Binding-site contacts:
Ligand atom O2A contacts residue GLY168 of chain 1.B at 3.1 Å.
Ligand atom PG contacts residue GLY166 of chain 1.B at 3.5 Å.
Ligand atom O2B contacts residue MG1 of chain 1.F at 2.7 Å.
Ligand atom O1G contacts residue LYS169 of chain 1.B at 3.2 Å (salt-bridge).
Ligand atom O1A contacts residue MG1 of chain 1.G at 2.6 Å.
Ligand atom N6 contacts residue TYR119 of chain 1.B at 2.5 Å (h-bond).
Ligand atom O1B contacts residue MG1 of chain 1.F at 3.2 Å.
Ligand atom C6 contacts residue TYR119 of chain 1.B at 3.5 Å (hydrophobic).
Ligand atom O2G contacts residue MG1 of chain 1.F at 3.2 Å.
Ligand atom C8 contacts residue ASN111 of chain 1.B at 3.1 Å.
Ligand atom PB contacts residue MG1 of chain 1.G at 2.5 Å.
Ligand atom O2A contacts residue THR170 of chain 1.B at 3.4 Å (h-bond).
Ligand atom O2B contacts residue MG1 of chain 1.G at 3.4 Å.
Ligand atom O3A contacts residue MG1 of chain 1.G at 2.4 Å.
Ligand atom PA contacts residue GLY168 of chain 1.B at 3.7 Å.
Ligand atom N9 contacts residue ASN111 of chain 1.B at 3.1 Å (h-bond).
Ligand atom O2A contacts residue LYS169 of chain 1.B at 3.3 Å (salt-bridge).
Ligand atom N3B contacts residue MG1 of chain 1.F at 2.2 Å.
Ligand atom O4' contacts residue ASN111 of chain 1.B at 3.0 Å (h-bond).
Ligand atom O1B contacts residue MG1 of chain 1.G at 1.8 Å.
Ligand atom O1A contacts residue VAL171 of chain 1.B at 3.2 Å.
Ligand atom O2G contacts residue SER165 of chain 1.B at 2.6 Å (h-bond).
Ligand atom C4' contacts residue ASN111 of chain 1.B at 3.6 Å.
Ligand atom PG contacts residue MG1 of chain 1.F at 2.5 Å.
Ligand atom C1' contacts residue ASN111 of chain 1.B at 3.2 Å.
Ligand atom N6 contacts residue ILE99 of chain 1.B at 3.5 Å.
Ligand atom PG contacts residue SER165 of chain 1.B at 3.2 Å.
Ligand atom O3G contacts residue SER165 of chain 1.B at 2.8 Å (h-bond).
Ligand atom N6 contacts residue TYR100 of chain 1.B at 3.7 Å.
Ligand atom O1G contacts residue GLY166 of chain 1.B at 3.2 Å (h-bond).
Ligand atom N1 contacts residue GLU114 of chain 1.B at 3.6 Å.
Ligand atom O2G contacts residue GLY166 of chain 1.B at 2.5 Å (h-bond).
Ligand atom PA contacts residue MG1 of chain 1.G at 3.0 Å.
Ligand atom PB contacts residue MG1 of chain 1.F at 2.8 Å.
Ligand atom C2 contacts residue GLU114 of chain 1.B at 3.3 Å.
Ligand atom O3G contacts residue MG1 of chain 1.F at 2.1 Å.
Ligand atom N3B contacts residue THR170 of chain 1.B at 2.7 Å (h-bond).
Ligand atom C5 contacts residue PRO112 of chain 1.B at 3.6 Å (hydrophobic).
Ligand atom N7 contacts residue PRO112 of chain 1.B at 3.7 Å.
Ligand atom O5' contacts residue GLY168 of chain 1.B at 3.3 Å.

This protein binds this small molecule.
Small molecule (SMILES): Nc1ncnc2c1ncn2[C@@H]1O[C@H](CO[P](=O)(O)O[P](=O)(O)NP(=O)(O)O)[C@@H](O)[C@H]1O

Sequence of chain 1.B:
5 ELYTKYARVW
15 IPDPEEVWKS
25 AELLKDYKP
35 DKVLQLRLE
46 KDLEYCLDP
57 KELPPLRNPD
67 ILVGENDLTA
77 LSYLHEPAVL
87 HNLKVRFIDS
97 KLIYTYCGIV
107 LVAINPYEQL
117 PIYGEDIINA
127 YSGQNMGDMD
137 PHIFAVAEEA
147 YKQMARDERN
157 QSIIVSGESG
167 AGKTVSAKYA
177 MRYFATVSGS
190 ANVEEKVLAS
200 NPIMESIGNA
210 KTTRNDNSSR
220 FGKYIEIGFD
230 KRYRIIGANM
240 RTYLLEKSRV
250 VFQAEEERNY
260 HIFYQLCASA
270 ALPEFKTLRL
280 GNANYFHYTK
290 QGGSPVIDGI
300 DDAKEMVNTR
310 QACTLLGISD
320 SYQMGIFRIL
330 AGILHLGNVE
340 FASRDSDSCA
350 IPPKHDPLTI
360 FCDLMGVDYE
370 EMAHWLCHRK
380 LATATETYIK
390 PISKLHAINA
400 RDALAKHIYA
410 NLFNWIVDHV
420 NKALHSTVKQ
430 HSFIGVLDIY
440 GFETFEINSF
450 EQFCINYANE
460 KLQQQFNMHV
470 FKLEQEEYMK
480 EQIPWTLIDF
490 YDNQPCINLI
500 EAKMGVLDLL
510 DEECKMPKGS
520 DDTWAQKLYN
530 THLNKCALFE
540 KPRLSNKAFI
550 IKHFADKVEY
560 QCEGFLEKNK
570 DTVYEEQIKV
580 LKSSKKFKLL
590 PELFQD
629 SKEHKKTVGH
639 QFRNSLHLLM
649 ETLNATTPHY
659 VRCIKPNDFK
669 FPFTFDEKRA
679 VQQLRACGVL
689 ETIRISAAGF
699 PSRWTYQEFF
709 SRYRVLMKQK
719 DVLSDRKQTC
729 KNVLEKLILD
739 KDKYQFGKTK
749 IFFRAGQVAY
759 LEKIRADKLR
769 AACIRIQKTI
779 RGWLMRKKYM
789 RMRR